A protein and the small-molecule ligand that binds it are described below.
Small molecule (SMILES): CC(=O)N[C@H]1[C@H](O[C@H]2[C@H](O)[C@@H](NC(C)=O)CO[C@@H]2CO)O[C@H](CO)[C@@H](O[C@@H]2O[C@H](CO)[C@@H](O)[C@H](O)[C@@H]2O)[C@@H]1O

Sequence of chain 1.B:
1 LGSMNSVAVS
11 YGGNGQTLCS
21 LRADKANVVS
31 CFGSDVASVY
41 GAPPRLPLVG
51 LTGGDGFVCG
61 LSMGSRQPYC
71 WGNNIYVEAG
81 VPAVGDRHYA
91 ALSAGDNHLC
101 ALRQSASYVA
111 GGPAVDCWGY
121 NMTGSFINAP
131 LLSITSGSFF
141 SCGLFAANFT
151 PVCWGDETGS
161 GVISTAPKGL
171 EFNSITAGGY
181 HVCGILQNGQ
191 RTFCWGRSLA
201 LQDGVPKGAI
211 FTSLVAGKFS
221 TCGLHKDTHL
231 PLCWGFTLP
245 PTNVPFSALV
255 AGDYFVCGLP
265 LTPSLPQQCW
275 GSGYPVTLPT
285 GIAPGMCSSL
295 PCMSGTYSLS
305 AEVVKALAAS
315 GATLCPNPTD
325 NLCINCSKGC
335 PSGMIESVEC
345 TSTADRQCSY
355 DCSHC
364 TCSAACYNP

Binding-site contacts:
Ligand atom C4 contacts residue PHE145 of chain 1.B at 4.4 Å (hydrophobic).
Ligand atom C8 contacts residue ASN128 of chain 1.B at 3.7 Å.
Ligand atom C8 contacts residue THR150 of chain 1.B at 4.0 Å.
Ligand atom N2 contacts residue ASN148 of chain 1.B at 2.9 Å (h-bond).
Ligand atom O5 contacts residue ASN148 of chain 1.B at 2.4 Å (h-bond).
Ligand atom C2 contacts residue ASN148 of chain 1.B at 2.4 Å.
Ligand atom C1 contacts residue ASN148 of chain 1.B at 1.4 Å.
Ligand atom C8 contacts residue ASN148 of chain 1.B at 4.2 Å.
Ligand atom C3 contacts residue PHE145 of chain 1.B at 4.3 Å (hydrophobic).
Ligand atom C6 contacts residue PHE145 of chain 1.B at 4.0 Å (hydrophobic).
Ligand atom C7 contacts residue THR150 of chain 1.B at 4.3 Å.
Ligand atom O7 contacts residue PHE145 of chain 1.B at 4.1 Å.
Ligand atom C2 contacts residue THR150 of chain 1.B at 4.5 Å.
Ligand atom C5 contacts residue PHE145 of chain 1.B at 3.8 Å (hydrophobic).
Ligand atom C1 contacts residue THR150 of chain 1.B at 3.9 Å.
Ligand atom O5 contacts residue ALA147 of chain 1.B at 4.3 Å.
Ligand atom N2 contacts residue THR150 of chain 1.B at 3.9 Å.
Ligand atom C7 contacts residue ASN148 of chain 1.B at 3.0 Å.
Ligand atom C5 contacts residue ASN148 of chain 1.B at 3.7 Å.
Ligand atom C6 contacts residue ALA129 of chain 1.B at 3.8 Å (hydrophobic).
Ligand atom O7 contacts residue ASN148 of chain 1.B at 2.8 Å (h-bond).
Ligand atom O5 contacts residue PHE145 of chain 1.B at 4.0 Å.
Ligand atom C8 contacts residue ALA129 of chain 1.B at 3.8 Å (hydrophobic).
Ligand atom C1 contacts residue PHE145 of chain 1.B at 3.8 Å (hydrophobic).
Ligand atom C4 contacts residue ASN148 of chain 1.B at 4.2 Å.
Ligand atom C8 contacts residue ILE127 of chain 1.B at 3.6 Å (hydrophobic).
Ligand atom C8 contacts residue GLY169 of chain 1.B at 4.3 Å.
Ligand atom C3 contacts residue ASN148 of chain 1.B at 3.8 Å.
Ligand atom C8 contacts residue PHE145 of chain 1.B at 4.3 Å (hydrophobic).
Ligand atom C7 contacts residue PHE145 of chain 1.B at 4.3 Å (hydrophobic).
Ligand atom O4 contacts residue PHE145 of chain 1.B at 4.1 Å.